Sequence of chain 1.K:
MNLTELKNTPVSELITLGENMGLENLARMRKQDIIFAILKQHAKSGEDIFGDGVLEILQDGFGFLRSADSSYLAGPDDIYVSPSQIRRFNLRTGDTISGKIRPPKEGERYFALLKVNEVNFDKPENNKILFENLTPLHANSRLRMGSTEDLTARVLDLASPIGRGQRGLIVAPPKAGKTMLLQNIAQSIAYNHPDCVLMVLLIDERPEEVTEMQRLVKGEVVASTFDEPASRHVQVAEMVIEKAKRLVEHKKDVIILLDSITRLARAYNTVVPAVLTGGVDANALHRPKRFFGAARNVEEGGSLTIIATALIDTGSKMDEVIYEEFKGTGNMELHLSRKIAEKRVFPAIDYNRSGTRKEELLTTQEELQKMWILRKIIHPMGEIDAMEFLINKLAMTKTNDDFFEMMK

Binding-site contacts:
Ligand atom C6 contacts residue TYR80 of chain 1.K at 3.9 Å (hydrophobic).
Ligand atom O4 contacts residue ARG102 of chain 1.K at 3.1 Å (salt-bridge).
Ligand atom O2' contacts residue TYR110 of chain 1.K at 3.8 Å.
Ligand atom OP2 contacts residue TYR110 of chain 1.K at 3.0 Å.
Ligand atom C4 contacts residue ARG66 of chain 1.K at 3.6 Å.
Ligand atom N4 contacts residue ARG66 of chain 1.K at 3.4 Å (salt-bridge).
Ligand atom O4' contacts residue PHE62 of chain 1.K at 4.0 Å.
Ligand atom O2 contacts residue GLU108 of chain 1.K at 3.9 Å.
Ligand atom N4 contacts residue ASP78 of chain 1.K at 3.1 Å (salt-bridge).
Ligand atom O2' contacts residue LEU58 of chain 1.K at 3.9 Å.
Ligand atom C2 contacts residue GLU108 of chain 1.K at 3.8 Å.
Ligand atom OP2 contacts residue ARG109 of chain 1.K at 3.3 Å (salt-bridge).
Ligand atom N4 contacts residue GLY75 of chain 1.K at 3.8 Å.
Ligand atom N3 contacts residue ARG66 of chain 1.K at 2.6 Å (salt-bridge).
Ligand atom C4 contacts residue GLU108 of chain 1.K at 3.6 Å.
Ligand atom C5 contacts residue TYR80 of chain 1.K at 3.8 Å (hydrophobic).
Ligand atom C4 contacts residue TYR80 of chain 1.K at 3.9 Å (hydrophobic).
Ligand atom C4 contacts residue PHE64 of chain 1.K at 4.0 Å (hydrophobic).
Ligand atom C2 contacts residue ARG109 of chain 1.K at 3.8 Å.
Ligand atom O2 contacts residue TYR110 of chain 1.K at 2.8 Å (h-bond).
Ligand atom C1' contacts residue LEU58 of chain 1.K at 3.9 Å (hydrophobic).
Ligand atom C2 contacts residue TYR110 of chain 1.K at 4.0 Å (hydrophobic).
Ligand atom O4 contacts residue GLU108 of chain 1.K at 3.1 Å (salt-bridge).
Ligand atom C6 contacts residue TYR110 of chain 1.K at 3.4 Å (hydrophobic).
Ligand atom N4 contacts residue TYR110 of chain 1.K at 3.8 Å.
Ligand atom P contacts residue ARG109 of chain 1.K at 3.6 Å.
Ligand atom C2 contacts residue PHE64 of chain 1.K at 3.8 Å (hydrophobic).
Ligand atom O2 contacts residue ARG66 of chain 1.K at 3.1 Å (salt-bridge).
Ligand atom C5' contacts residue PHE62 of chain 1.K at 3.6 Å (hydrophobic).
Ligand atom OP1 contacts residue ARG109 of chain 1.K at 3.0 Å (salt-bridge).
Ligand atom N3 contacts residue GLU108 of chain 1.K at 3.4 Å.
Ligand atom O2 contacts residue LEU58 of chain 1.K at 3.7 Å.
Ligand atom O2 contacts residue ARG109 of chain 1.K at 3.0 Å (salt-bridge).
Ligand atom C5 contacts residue TYR110 of chain 1.K at 2.9 Å (hydrophobic).
Ligand atom C1' contacts residue TYR110 of chain 1.K at 3.9 Å (hydrophobic).
Ligand atom O2' contacts residue ARG109 of chain 1.K at 3.3 Å.
Ligand atom C2 contacts residue ARG66 of chain 1.K at 3.2 Å.
Ligand atom N4 contacts residue ALA74 of chain 1.K at 4.0 Å.
Ligand atom N3 contacts residue PHE64 of chain 1.K at 3.6 Å.
Ligand atom N4 contacts residue PHE64 of chain 1.K at 3.8 Å.

This protein binds this small molecule.
Small molecule (SMILES): Nc1ccn([C@@H]2O[C@H](CO[P](=O)(O)O[C@H]3[C@@H](O)[C@H](n4ccc(=O)[nH]c4=O)O[C@@H]3COP(=O)=O)[C@@H](O)[C@H]2O)c(=O)n1